This small molecule binds to this protein.
Small molecule (SMILES): CC(=O)N[C@H]1[C@H](O[C@H]2[C@H](O)[C@@H](NC(C)=O)CO[C@@H]2CO)O[C@H](CO)[C@@H](O)[C@@H]1O

Binding-site contacts:
Ligand atom O5 contacts residue ASN793 of chain 1.B at 2.4 Å (h-bond).
Ligand atom N2 contacts residue ASN793 of chain 1.B at 2.9 Å (h-bond).
Ligand atom C2 contacts residue ASN793 of chain 1.B at 2.5 Å.
Ligand atom C1 contacts residue ASN793 of chain 1.B at 1.4 Å.
Ligand atom C6 contacts residue SER795 of chain 1.B at 4.0 Å.
Ligand atom C3 contacts residue ASN793 of chain 1.B at 3.8 Å.
Ligand atom O6 contacts residue GLN796 of chain 1.B at 4.4 Å.
Ligand atom O5 contacts residue SER795 of chain 1.B at 3.1 Å (h-bond).
Ligand atom C4 contacts residue ASN793 of chain 1.B at 4.2 Å.
Ligand atom C8 contacts residue ASN793 of chain 1.B at 4.2 Å.
Ligand atom C6 contacts residue GLN796 of chain 1.B at 3.3 Å.
Ligand atom O5 contacts residue GLN796 of chain 1.B at 4.5 Å.
Ligand atom C5 contacts residue GLN796 of chain 1.B at 4.1 Å.
Ligand atom C1 contacts residue SER795 of chain 1.B at 3.3 Å.
Ligand atom C5 contacts residue ASN793 of chain 1.B at 3.7 Å.
Ligand atom C7 contacts residue ASN793 of chain 1.B at 3.8 Å.
Ligand atom C5 contacts residue SER795 of chain 1.B at 3.3 Å.

Sequence of chain 1.B:
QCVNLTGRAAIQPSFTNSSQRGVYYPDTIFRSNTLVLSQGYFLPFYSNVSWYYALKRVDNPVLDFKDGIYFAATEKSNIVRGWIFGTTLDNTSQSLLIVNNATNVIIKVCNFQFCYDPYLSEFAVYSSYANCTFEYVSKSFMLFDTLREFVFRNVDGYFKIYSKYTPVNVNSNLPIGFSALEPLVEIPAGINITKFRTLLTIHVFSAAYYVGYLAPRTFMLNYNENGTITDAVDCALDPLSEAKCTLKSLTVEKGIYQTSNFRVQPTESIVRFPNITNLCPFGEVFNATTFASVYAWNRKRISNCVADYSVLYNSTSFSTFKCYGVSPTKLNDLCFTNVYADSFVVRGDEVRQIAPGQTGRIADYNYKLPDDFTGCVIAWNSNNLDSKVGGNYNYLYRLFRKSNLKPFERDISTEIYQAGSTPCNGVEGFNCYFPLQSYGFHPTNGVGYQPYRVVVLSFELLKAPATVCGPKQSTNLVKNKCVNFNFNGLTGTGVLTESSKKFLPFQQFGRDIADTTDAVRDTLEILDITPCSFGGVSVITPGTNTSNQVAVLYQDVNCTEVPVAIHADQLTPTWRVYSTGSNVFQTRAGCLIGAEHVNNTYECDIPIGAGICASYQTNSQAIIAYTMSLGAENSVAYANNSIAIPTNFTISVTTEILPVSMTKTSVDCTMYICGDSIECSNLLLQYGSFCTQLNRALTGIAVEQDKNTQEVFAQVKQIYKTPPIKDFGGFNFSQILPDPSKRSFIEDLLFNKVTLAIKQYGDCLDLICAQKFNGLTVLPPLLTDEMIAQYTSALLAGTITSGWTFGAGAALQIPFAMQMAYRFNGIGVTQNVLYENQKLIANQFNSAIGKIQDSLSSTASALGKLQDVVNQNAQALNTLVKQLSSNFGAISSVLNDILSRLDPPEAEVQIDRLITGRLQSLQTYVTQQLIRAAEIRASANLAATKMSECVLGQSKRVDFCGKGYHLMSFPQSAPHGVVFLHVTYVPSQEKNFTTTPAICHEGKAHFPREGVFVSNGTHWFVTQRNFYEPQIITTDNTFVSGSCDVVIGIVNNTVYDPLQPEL